Sequence of chain 1.H:
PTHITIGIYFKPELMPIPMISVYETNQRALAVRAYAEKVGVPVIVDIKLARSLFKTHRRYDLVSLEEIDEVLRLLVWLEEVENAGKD

Binding-site contacts:
Ligand atom C contacts residue VAL45 of chain 1.H at 3.5 Å (hydrophobic).
Ligand atom OXT contacts residue VAL45 of chain 1.H at 2.5 Å (h-bond).
Ligand atom OXT contacts residue VAL43 of chain 1.H at 4.5 Å.
Ligand atom O contacts residue VAL45 of chain 1.H at 4.3 Å.
Ligand atom O contacts residue ILE44 of chain 1.H at 4.4 Å.
Ligand atom CA contacts residue VAL45 of chain 1.H at 4.3 Å (hydrophobic).
Ligand atom OXT contacts residue ILE44 of chain 1.H at 3.4 Å.
Ligand atom C contacts residue ILE44 of chain 1.H at 4.3 Å (hydrophobic).

The protein below binds the small molecule below.
Small molecule (SMILES): N[C@@H](CS)C(=O)O